Sequence of chain 1.B:
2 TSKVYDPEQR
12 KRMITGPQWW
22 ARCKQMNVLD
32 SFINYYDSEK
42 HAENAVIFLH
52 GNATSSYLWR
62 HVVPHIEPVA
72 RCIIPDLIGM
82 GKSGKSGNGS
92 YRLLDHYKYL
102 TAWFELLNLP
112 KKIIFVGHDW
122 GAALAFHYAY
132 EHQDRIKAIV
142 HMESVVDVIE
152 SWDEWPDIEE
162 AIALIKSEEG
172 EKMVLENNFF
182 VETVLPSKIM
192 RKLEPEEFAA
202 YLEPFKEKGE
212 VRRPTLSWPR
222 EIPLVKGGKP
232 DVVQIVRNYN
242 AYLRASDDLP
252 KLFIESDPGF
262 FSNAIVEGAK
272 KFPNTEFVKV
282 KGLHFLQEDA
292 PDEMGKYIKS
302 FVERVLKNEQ

This small molecule binds to this protein.
Small molecule (SMILES): O=c1n(Cc2ccc(O)cc2)nc2c(Cc3ccccc3)nc(-c3ccc(O)cc3)cn12

Binding-site contacts:
Ligand atom N12 contacts residue VK81 of chain 1.G at 3.5 Å (h-bond).
Ligand atom O09 contacts residue LEU165 of chain 1.B at 3.5 Å.
Ligand atom C30 contacts residue VAL185 of chain 1.B at 3.8 Å (hydrophobic).
Ligand atom N32 contacts residue VK81 of chain 1.G at 3.1 Å (h-bond).
Ligand atom C30 contacts residue PHE181 of chain 1.B at 3.4 Å (hydrophobic).
Ligand atom C18 contacts residue PHE181 of chain 1.B at 3.7 Å (hydrophobic).
Ligand atom C13 contacts residue PHE180 of chain 1.B at 3.8 Å (hydrophobic).
Ligand atom C20 contacts residue MET174 of chain 1.B at 3.5 Å (hydrophobic).
Ligand atom C25 contacts residue LYS189 of chain 1.B at 3.9 Å.
Ligand atom C07 contacts residue LEU165 of chain 1.B at 3.5 Å (hydrophobic).
Ligand atom C30 contacts residue VK81 of chain 1.G at 3.5 Å.
Ligand atom O28 contacts residue VK81 of chain 1.H at 3.4 Å.
Ligand atom C29 contacts residue PHE181 of chain 1.B at 3.5 Å (hydrophobic).
Ligand atom C08 contacts residue LEU165 of chain 1.B at 3.4 Å (hydrophobic).
Ligand atom C02 contacts residue PHE180 of chain 1.B at 3.7 Å (hydrophobic).
Ligand atom C06 contacts residue VK81 of chain 1.G at 3.5 Å.
Ligand atom O28 contacts residue HIS285 of chain 1.B at 3.3 Å.
Ligand atom C13 contacts residue VK81 of chain 1.G at 3.0 Å.
Ligand atom C29 contacts residue VK81 of chain 1.G at 3.7 Å.
Ligand atom C14 contacts residue VK81 of chain 1.G at 3.3 Å.
Ligand atom N03 contacts residue PHE180 of chain 1.B at 3.9 Å.
Ligand atom C27 contacts residue VK81 of chain 1.H at 3.5 Å.
Ligand atom C11 contacts residue MET174 of chain 1.B at 3.7 Å (hydrophobic).
Ligand atom C29 contacts residue VAL185 of chain 1.B at 3.6 Å (hydrophobic).
Ligand atom C17 contacts residue ILE166 of chain 1.B at 3.6 Å (hydrophobic).
Ligand atom C02 contacts residue VK81 of chain 1.G at 3.6 Å.
Ligand atom C27 contacts residue VAL185 of chain 1.B at 3.5 Å (hydrophobic).
Ligand atom C26 contacts residue VAL185 of chain 1.B at 3.6 Å (hydrophobic).
Ligand atom C10 contacts residue MET174 of chain 1.B at 3.4 Å (hydrophobic).
Ligand atom C15 contacts residue VK81 of chain 1.G at 3.6 Å.
Ligand atom N32 contacts residue PHE180 of chain 1.B at 3.6 Å.
Ligand atom C25 contacts residue VAL185 of chain 1.B at 3.7 Å (hydrophobic).
Ligand atom C26 contacts residue VK81 of chain 1.H at 3.8 Å.
Ligand atom C16 contacts residue ILE166 of chain 1.B at 3.6 Å (hydrophobic).
Ligand atom N03 contacts residue VK81 of chain 1.G at 3.8 Å.
Ligand atom N22 contacts residue VK81 of chain 1.G at 3.3 Å.
Ligand atom C17 contacts residue PHE181 of chain 1.B at 3.8 Å (hydrophobic).
Ligand atom C23 contacts residue VK81 of chain 1.G at 3.7 Å.
Ligand atom C24 contacts residue VAL185 of chain 1.B at 3.8 Å (hydrophobic).
Ligand atom C31 contacts residue VK81 of chain 1.G at 3.4 Å.